This protein binds this small molecule.
Small molecule (SMILES): C[C+](CO)[C@H](O)COP(=O)(O)OP(=O)(O)O

Sequence of chain 2.A:
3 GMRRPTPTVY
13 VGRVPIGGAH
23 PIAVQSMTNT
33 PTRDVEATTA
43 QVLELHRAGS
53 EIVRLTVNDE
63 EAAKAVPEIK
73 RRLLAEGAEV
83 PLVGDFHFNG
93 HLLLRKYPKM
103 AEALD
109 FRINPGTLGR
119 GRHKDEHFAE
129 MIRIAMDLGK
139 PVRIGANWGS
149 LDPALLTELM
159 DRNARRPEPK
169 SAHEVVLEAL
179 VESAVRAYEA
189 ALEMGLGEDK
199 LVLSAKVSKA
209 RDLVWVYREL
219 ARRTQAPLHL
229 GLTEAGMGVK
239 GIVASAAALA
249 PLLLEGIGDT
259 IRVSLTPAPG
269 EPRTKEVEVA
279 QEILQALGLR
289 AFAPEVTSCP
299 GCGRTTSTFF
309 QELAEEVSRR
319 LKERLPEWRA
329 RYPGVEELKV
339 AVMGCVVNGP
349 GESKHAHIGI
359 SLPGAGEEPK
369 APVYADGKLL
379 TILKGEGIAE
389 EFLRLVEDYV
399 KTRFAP

Binding-site contacts:
Ligand atom O8 contacts residue SER262 of chain 1.A at 2.6 Å (h-bond).
Ligand atom P1 contacts residue ARG110 of chain 1.A at 3.6 Å.
Ligand atom C2 contacts residue ARG56 of chain 1.A at 3.6 Å.
Ligand atom C contacts residue ASN346 of chain 2.A at 3.6 Å.
Ligand atom O6 contacts residue ARG110 of chain 1.A at 3.1 Å (salt-bridge).
Ligand atom O7 contacts residue LYS204 of chain 1.A at 2.9 Å (salt-bridge).
Ligand atom O1 contacts residue ASN346 of chain 2.A at 2.8 Å (h-bond).
Ligand atom O5 contacts residue ARG110 of chain 1.A at 3.6 Å (salt-bridge).
Ligand atom C3 contacts residue ASN346 of chain 2.A at 3.5 Å.
Ligand atom P contacts residue THR231 of chain 1.A at 3.7 Å.
Ligand atom O contacts residue ASN346 of chain 2.A at 2.9 Å (h-bond).
Ligand atom P contacts residue ARG260 of chain 1.A at 3.6 Å.
Ligand atom C4 contacts residue GLU232 of chain 1.A at 3.6 Å.
Ligand atom C contacts residue ARG110 of chain 1.A at 3.5 Å.
Ligand atom C4 contacts residue SF41 of chain 2.C at 3.6 Å.
Ligand atom O3 contacts residue THR231 of chain 1.A at 3.5 Å (h-bond).
Ligand atom C1 contacts residue SF41 of chain 2.C at 3.4 Å.
Ligand atom C2 contacts residue SF41 of chain 2.C at 3.6 Å.
Ligand atom O7 contacts residue ARG56 of chain 1.A at 3.0 Å (salt-bridge).
Ligand atom O6 contacts residue ARG56 of chain 1.A at 3.0 Å (salt-bridge).
Ligand atom C2 contacts residue MET29 of chain 1.A at 3.8 Å (hydrophobic).
Ligand atom C contacts residue HIS89 of chain 1.A at 3.5 Å.
Ligand atom O3 contacts residue ASN145 of chain 1.A at 3.5 Å (h-bond).
Ligand atom O2 contacts residue ARG260 of chain 1.A at 3.3 Å (salt-bridge).
Ligand atom O7 contacts residue SER262 of chain 1.A at 3.3 Å (h-bond).
Ligand atom O contacts residue ARG110 of chain 1.A at 3.5 Å (salt-bridge).
Ligand atom O5 contacts residue LYS204 of chain 1.A at 3.1 Å (salt-bridge).
Ligand atom O1 contacts residue GLU232 of chain 1.A at 3.7 Å.
Ligand atom O7 contacts residue ARG260 of chain 1.A at 3.0 Å (salt-bridge).
Ligand atom O8 contacts residue THR231 of chain 1.A at 2.8 Å (h-bond).
Ligand atom O4 contacts residue ARG110 of chain 1.A at 2.9 Å (salt-bridge).
Ligand atom C2 contacts residue ASP87 of chain 1.A at 3.6 Å.
Ligand atom O5 contacts residue ARG56 of chain 1.A at 3.4 Å (salt-bridge).
Ligand atom O3 contacts residue LYS204 of chain 1.A at 3.6 Å.
Ligand atom P contacts residue SER262 of chain 1.A at 3.4 Å.
Ligand atom C3 contacts residue SF41 of chain 2.C at 2.8 Å.
Ligand atom O5 contacts residue ARG141 of chain 1.A at 3.1 Å (salt-bridge).
Ligand atom C contacts residue ASP87 of chain 1.A at 3.8 Å.
Ligand atom O4 contacts residue ASN145 of chain 1.A at 2.9 Å (h-bond).
Ligand atom O1 contacts residue SF41 of chain 2.C at 1.9 Å.

Sequence of chain 1.A:
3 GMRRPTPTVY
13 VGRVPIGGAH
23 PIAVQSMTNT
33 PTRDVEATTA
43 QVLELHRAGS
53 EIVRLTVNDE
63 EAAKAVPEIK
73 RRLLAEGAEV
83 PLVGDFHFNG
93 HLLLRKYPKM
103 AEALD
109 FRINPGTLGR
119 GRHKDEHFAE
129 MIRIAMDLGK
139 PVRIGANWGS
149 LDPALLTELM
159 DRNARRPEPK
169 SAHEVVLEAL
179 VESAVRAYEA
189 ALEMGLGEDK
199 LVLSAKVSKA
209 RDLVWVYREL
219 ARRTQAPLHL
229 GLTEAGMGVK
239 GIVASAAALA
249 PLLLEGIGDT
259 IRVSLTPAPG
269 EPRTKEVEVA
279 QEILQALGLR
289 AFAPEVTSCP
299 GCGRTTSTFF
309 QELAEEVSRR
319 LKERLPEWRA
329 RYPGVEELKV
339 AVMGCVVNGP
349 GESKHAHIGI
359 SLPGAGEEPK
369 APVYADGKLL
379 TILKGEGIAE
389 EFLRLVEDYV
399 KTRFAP